Sequence of chain 1.D:
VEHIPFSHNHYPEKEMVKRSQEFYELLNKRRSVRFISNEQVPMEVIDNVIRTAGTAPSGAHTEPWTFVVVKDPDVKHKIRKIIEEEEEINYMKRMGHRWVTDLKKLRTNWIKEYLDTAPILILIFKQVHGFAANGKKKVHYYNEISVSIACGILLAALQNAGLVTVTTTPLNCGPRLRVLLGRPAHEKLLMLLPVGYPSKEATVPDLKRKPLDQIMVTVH

Sequence of chain 1.C:
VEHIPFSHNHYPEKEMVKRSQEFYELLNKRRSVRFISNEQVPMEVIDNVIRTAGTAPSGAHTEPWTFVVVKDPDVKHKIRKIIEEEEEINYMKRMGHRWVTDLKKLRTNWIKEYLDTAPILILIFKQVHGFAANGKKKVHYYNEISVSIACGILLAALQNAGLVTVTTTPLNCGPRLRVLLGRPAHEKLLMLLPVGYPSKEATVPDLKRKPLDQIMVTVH

The protein below binds the small molecule below.
Small molecule (SMILES): N[C@@H](Cc1ccc(O)c(I)c1)C(=O)O

Binding-site contacts:
Ligand atom CA contacts residue GLU127 of chain 1.C at 3.2 Å.
Ligand atom N contacts residue FMN1 of chain 1.K at 2.7 Å (h-bond).
Ligand atom O contacts residue TYR131 of chain 1.C at 2.9 Å (h-bond).
Ligand atom OXT contacts residue FMN1 of chain 1.K at 3.1 Å (h-bond).
Ligand atom CG contacts residue FMN1 of chain 1.K at 3.1 Å.
Ligand atom OXT contacts residue LYS152 of chain 1.C at 3.0 Å (salt-bridge).
Ligand atom CE contacts residue FMN1 of chain 1.K at 3.8 Å.
Ligand atom C contacts residue FMN1 of chain 1.K at 3.5 Å.
Ligand atom CD contacts residue FMN1 of chain 1.K at 3.7 Å.
Ligand atom IE contacts residue ALA100 of chain 1.D at 3.8 Å.
Ligand atom CD contacts residue TRP139 of chain 1.C at 3.7 Å (hydrophobic).
Ligand atom CC contacts residue LEU143 of chain 1.C at 3.4 Å (hydrophobic).
Ligand atom OF contacts residue LEU146 of chain 1.C at 3.8 Å.
Ligand atom OF contacts residue FMN1 of chain 1.K at 2.8 Å (h-bond).
Ligand atom N contacts residue THR209 of chain 1.C at 3.8 Å.
Ligand atom OXT contacts residue GLU127 of chain 1.C at 3.0 Å (salt-bridge).
Ligand atom IE contacts residue TYR182 of chain 1.D at 3.8 Å.
Ligand atom O contacts residue LYS152 of chain 1.C at 2.6 Å (salt-bridge).
Ligand atom OF contacts residue ALA100 of chain 1.D at 2.8 Å (h-bond).
Ligand atom IE contacts residue GLY99 of chain 1.D at 3.7 Å.
Ligand atom CG contacts residue LEU143 of chain 1.C at 3.5 Å (hydrophobic).
Ligand atom CH contacts residue THR148 of chain 1.C at 3.6 Å.
Ligand atom CD contacts residue LEU143 of chain 1.C at 3.8 Å (hydrophobic).
Ligand atom OF contacts residue GLY99 of chain 1.D at 3.9 Å.
Ligand atom C contacts residue LYS152 of chain 1.C at 3.1 Å.
Ligand atom CF contacts residue FMN1 of chain 1.K at 3.6 Å.
Ligand atom CE contacts residue LEU143 of chain 1.C at 3.7 Å (hydrophobic).
Ligand atom N contacts residue GLU127 of chain 1.C at 3.0 Å (salt-bridge).
Ligand atom CH contacts residue LEU143 of chain 1.C at 3.8 Å (hydrophobic).
Ligand atom CF contacts residue LEU143 of chain 1.C at 3.5 Å (hydrophobic).
Ligand atom C contacts residue TYR131 of chain 1.C at 3.9 Å (hydrophobic).
Ligand atom CB contacts residue TYR131 of chain 1.C at 3.4 Å (hydrophobic).
Ligand atom O contacts residue THR148 of chain 1.C at 3.7 Å.
Ligand atom CC contacts residue FMN1 of chain 1.K at 3.7 Å.
Ligand atom CH contacts residue FMN1 of chain 1.K at 3.2 Å.
Ligand atom IE contacts residue TYR181 of chain 1.D at 3.7 Å.
Ligand atom CA contacts residue FMN1 of chain 1.K at 3.7 Å.
Ligand atom CB contacts residue LEU143 of chain 1.C at 3.6 Å (hydrophobic).
Ligand atom CG contacts residue LEU146 of chain 1.C at 3.6 Å (hydrophobic).
Ligand atom C contacts residue GLU127 of chain 1.C at 3.3 Å.